Sequence of chain 1.A:
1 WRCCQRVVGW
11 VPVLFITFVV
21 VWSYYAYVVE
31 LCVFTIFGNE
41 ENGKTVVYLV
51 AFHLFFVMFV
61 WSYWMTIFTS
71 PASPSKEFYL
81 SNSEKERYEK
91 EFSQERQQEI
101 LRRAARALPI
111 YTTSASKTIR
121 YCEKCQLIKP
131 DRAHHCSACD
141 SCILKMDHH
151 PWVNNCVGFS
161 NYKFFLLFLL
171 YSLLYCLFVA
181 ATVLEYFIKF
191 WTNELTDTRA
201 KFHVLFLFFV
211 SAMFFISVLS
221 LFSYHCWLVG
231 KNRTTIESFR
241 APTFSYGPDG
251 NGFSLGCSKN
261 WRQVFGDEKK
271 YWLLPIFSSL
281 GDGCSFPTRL

A protein and the small-molecule ligand that binds it are described below.
Small molecule (SMILES): C[C@H](O)CC[C@H](C)O

Binding-site contacts:
Ligand atom C04 contacts residue TRP61 of chain 1.A at 3.4 Å (hydrophobic).
Ligand atom C06 contacts residue TRP61 of chain 1.A at 4.2 Å (hydrophobic).
Ligand atom C06 contacts residue VAL57 of chain 1.A at 4.1 Å (hydrophobic).
Ligand atom C03 contacts residue TRP61 of chain 1.A at 3.8 Å (hydrophobic).
Ligand atom C01 contacts residue TRP61 of chain 1.A at 4.0 Å (hydrophobic).
Ligand atom O08 contacts residue TRP61 of chain 1.A at 4.5 Å.
Ligand atom C02 contacts residue TRP61 of chain 1.A at 3.7 Å (hydrophobic).